Sequence of chain 1.B:
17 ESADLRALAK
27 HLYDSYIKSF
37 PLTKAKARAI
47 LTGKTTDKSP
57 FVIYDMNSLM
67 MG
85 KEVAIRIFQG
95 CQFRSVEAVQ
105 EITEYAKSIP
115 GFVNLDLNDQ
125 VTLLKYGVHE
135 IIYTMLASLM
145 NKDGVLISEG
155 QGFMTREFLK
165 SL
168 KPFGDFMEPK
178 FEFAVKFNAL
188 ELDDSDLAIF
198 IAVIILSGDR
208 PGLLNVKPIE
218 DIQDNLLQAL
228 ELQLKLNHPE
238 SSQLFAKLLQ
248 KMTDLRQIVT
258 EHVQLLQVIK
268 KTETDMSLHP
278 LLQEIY

Binding-site contacts:
Ligand atom C28 contacts residue ILE151 of chain 1.B at 3.2 Å (hydrophobic).
Ligand atom C11 contacts residue ILE136 of chain 1.B at 3.4 Å (hydrophobic).
Ligand atom O30 contacts residue LEU150 of chain 1.B at 3.5 Å (h-bond).
Ligand atom C5 contacts residue PHE173 of chain 1.B at 3.5 Å (hydrophobic).
Ligand atom C18 contacts residue ARG98 of chain 1.B at 3.5 Å.
Ligand atom C4 contacts residue MET174 of chain 1.B at 3.4 Å (hydrophobic).
Ligand atom C39 contacts residue GLY94 of chain 1.B at 3.3 Å.
Ligand atom C28 contacts residue SER152 of chain 1.B at 3.0 Å.
Ligand atom O33 contacts residue ARG98 of chain 1.B at 3.1 Å.
Ligand atom C40 contacts residue CYS95 of chain 1.B at 3.7 Å (hydrophobic).
Ligand atom C12 contacts residue ILE136 of chain 1.B at 3.4 Å (hydrophobic).
Ligand atom C23 contacts residue CYS95 of chain 1.B at 3.3 Å (hydrophobic).
Ligand atom O9 contacts residue HIS259 of chain 1.B at 3.5 Å (h-bond).
Ligand atom C24 contacts residue CYS95 of chain 1.B at 3.4 Å (hydrophobic).
Ligand atom O30 contacts residue ILE151 of chain 1.B at 2.8 Å.
Ligand atom C34 contacts residue ARG98 of chain 1.B at 3.2 Å.
Ligand atom O30 contacts residue SER152 of chain 1.B at 3.6 Å.
Ligand atom C38 contacts residue ILE151 of chain 1.B at 3.3 Å (hydrophobic).
Ligand atom C39 contacts residue ILE91 of chain 1.B at 3.7 Å (hydrophobic).
Ligand atom O33 contacts residue GLY94 of chain 1.B at 2.8 Å (h-bond).
Ligand atom O29 contacts residue ILE151 of chain 1.B at 3.1 Å.
Ligand atom O13 contacts residue ILE136 of chain 1.B at 3.4 Å.
Ligand atom C5 contacts residue CYS95 of chain 1.B at 3.4 Å (hydrophobic).
Ligand atom C11 contacts residue LEU140 of chain 1.B at 3.6 Å (hydrophobic).
Ligand atom O29 contacts residue SER152 of chain 1.B at 2.2 Å (h-bond).
Ligand atom C5 contacts residue MET174 of chain 1.B at 3.4 Å (hydrophobic).
Ligand atom C12 contacts residue SER99 of chain 1.B at 3.3 Å.
Ligand atom C17 contacts residue LEU140 of chain 1.B at 3.6 Å (hydrophobic).
Ligand atom C21 contacts residue ARG98 of chain 1.B at 3.4 Å.
Ligand atom C21 contacts residue GLY94 of chain 1.B at 3.5 Å.
Ligand atom C14 contacts residue CYS95 of chain 1.B at 3.6 Å (hydrophobic).
Ligand atom C35 contacts residue ILE151 of chain 1.B at 3.5 Å (hydrophobic).
Ligand atom C40 contacts residue GLY94 of chain 1.B at 3.6 Å.
Ligand atom C21 contacts residue CYS95 of chain 1.B at 3.0 Å (hydrophobic).
Ligand atom C11 contacts residue TYR137 of chain 1.B at 3.2 Å (hydrophobic).
Ligand atom C31 contacts residue ARG98 of chain 1.B at 3.5 Å.
Ligand atom O9 contacts residue TYR137 of chain 1.B at 3.1 Å.
Ligand atom C6 contacts residue MET174 of chain 1.B at 3.4 Å (hydrophobic).
Ligand atom C4 contacts residue LEU140 of chain 1.B at 3.3 Å (hydrophobic).
Ligand atom C6 contacts residue PHE173 of chain 1.B at 3.3 Å (hydrophobic).

The small molecule below binds the protein below.
Small molecule (SMILES): CC1(C)CC[C@]2(C(=O)O)[C@H](O)C[C@]3(C)C(=CC[C@@H]4[C@@]5(C)CC[C@H](O)[C@@](C)(CO)[C@@H]5CC[C@]43C)[C@@H]2C1